Sequence of chain 1.Q:
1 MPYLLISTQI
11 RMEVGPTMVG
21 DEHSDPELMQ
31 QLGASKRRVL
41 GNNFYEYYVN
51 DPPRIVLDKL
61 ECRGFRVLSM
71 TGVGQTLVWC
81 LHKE

A small-molecule ligand and the protein it binds are described below.
Small molecule (SMILES): N[C@@H](Cc1ccccc1)C(=O)O

Sequence of chain 1.F:
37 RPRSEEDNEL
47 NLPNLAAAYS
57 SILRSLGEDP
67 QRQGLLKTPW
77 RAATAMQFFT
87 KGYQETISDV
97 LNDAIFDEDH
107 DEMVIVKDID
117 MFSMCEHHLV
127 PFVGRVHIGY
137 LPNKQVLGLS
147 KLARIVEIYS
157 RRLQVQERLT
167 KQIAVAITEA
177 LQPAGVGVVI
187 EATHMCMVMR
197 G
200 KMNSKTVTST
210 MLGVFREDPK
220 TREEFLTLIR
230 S

Binding-site contacts:
Ligand atom O contacts residue THR76 of chain 1.Q at 2.8 Å (h-bond).
Ligand atom CB contacts residue ILE10 of chain 1.P at 3.9 Å (hydrophobic).
Ligand atom CA contacts residue ILE10 of chain 1.P at 3.5 Å (hydrophobic).
Ligand atom CD2 contacts residue VAL73 of chain 1.Q at 3.6 Å (hydrophobic).
Ligand atom CE2 contacts residue ILE10 of chain 1.P at 3.6 Å (hydrophobic).
Ligand atom CE1 contacts residue VAL73 of chain 1.Q at 4.0 Å (hydrophobic).
Ligand atom CE2 contacts residue ARG11 of chain 1.P at 4.0 Å.
Ligand atom CZ contacts residue ILE10 of chain 1.P at 3.8 Å (hydrophobic).
Ligand atom CG contacts residue ILE10 of chain 1.P at 3.2 Å (hydrophobic).
Ligand atom CD2 contacts residue ILE10 of chain 1.P at 3.3 Å (hydrophobic).
Ligand atom CZ contacts residue MET12 of chain 1.P at 3.8 Å (hydrophobic).
Ligand atom CE2 contacts residue MET12 of chain 1.P at 3.8 Å (hydrophobic).
Ligand atom C contacts residue VAL73 of chain 1.Q at 3.9 Å (hydrophobic).
Ligand atom CD1 contacts residue GLN75 of chain 1.P at 3.4 Å.
Ligand atom OXT contacts residue PRO218 of chain 1.F at 3.4 Å.
Ligand atom CZ contacts residue LEU77 of chain 1.P at 3.8 Å (hydrophobic).
Ligand atom CB contacts residue VAL73 of chain 1.Q at 3.3 Å (hydrophobic).
Ligand atom N contacts residue ILE10 of chain 1.P at 2.8 Å (h-bond).
Ligand atom CE1 contacts residue LEU77 of chain 1.P at 3.9 Å (hydrophobic).
Ligand atom OXT contacts residue GLU216 of chain 1.F at 3.9 Å.
Ligand atom CE1 contacts residue ILE10 of chain 1.P at 3.4 Å (hydrophobic).
Ligand atom O contacts residue VAL73 of chain 1.Q at 3.3 Å (h-bond).
Ligand atom CE1 contacts residue GLN9 of chain 1.P at 3.9 Å.
Ligand atom C contacts residue GLY74 of chain 1.Q at 3.9 Å.
Ligand atom CD1 contacts residue ILE10 of chain 1.P at 3.5 Å (hydrophobic).
Ligand atom O contacts residue GLN75 of chain 1.Q at 2.7 Å (h-bond).
Ligand atom CG contacts residue VAL73 of chain 1.Q at 3.6 Å (hydrophobic).
Ligand atom N contacts residue GLU216 of chain 1.F at 3.0 Å (salt-bridge).
Ligand atom C contacts residue GLN75 of chain 1.P at 3.9 Å.
Ligand atom CD1 contacts residue VAL73 of chain 1.Q at 3.3 Å (hydrophobic).
Ligand atom CA contacts residue THR76 of chain 1.Q at 3.6 Å.
Ligand atom C contacts residue GLN75 of chain 1.Q at 3.7 Å.
Ligand atom N contacts residue GLN75 of chain 1.P at 2.8 Å (h-bond).
Ligand atom O contacts residue GLY74 of chain 1.Q at 3.5 Å.
Ligand atom CZ contacts residue ARG11 of chain 1.P at 3.9 Å.
Ligand atom OXT contacts residue GLN75 of chain 1.P at 3.3 Å (h-bond).
Ligand atom CB contacts residue GLN75 of chain 1.P at 3.4 Å.
Ligand atom CA contacts residue GLN75 of chain 1.P at 3.5 Å.
Ligand atom CE1 contacts residue GLN75 of chain 1.P at 3.5 Å.
Ligand atom C contacts residue THR76 of chain 1.Q at 3.5 Å.

Sequence of chain 1.P:
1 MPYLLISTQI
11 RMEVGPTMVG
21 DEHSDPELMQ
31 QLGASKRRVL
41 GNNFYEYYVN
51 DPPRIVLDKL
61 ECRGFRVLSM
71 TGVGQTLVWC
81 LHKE